Sequence of chain 1.A:
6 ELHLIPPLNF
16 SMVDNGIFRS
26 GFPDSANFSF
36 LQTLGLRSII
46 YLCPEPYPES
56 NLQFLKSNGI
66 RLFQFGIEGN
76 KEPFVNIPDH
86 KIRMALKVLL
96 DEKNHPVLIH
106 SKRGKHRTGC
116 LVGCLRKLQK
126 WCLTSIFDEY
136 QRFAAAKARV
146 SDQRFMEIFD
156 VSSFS

The protein below binds the small molecule below.
Small molecule (SMILES): O=P(O)(O)Oc1ccccc1

Binding-site contacts:
Ligand atom O15 contacts residue ARG112 of chain 1.A at 2.8 Å (salt-bridge).
Ligand atom P13 contacts residue HIS111 of chain 1.A at 3.6 Å.
Ligand atom O12 contacts residue GLY109 of chain 1.A at 4.3 Å.
Ligand atom C2 contacts residue ARG108 of chain 1.A at 3.8 Å.
Ligand atom C6 contacts residue ARG108 of chain 1.A at 3.9 Å.
Ligand atom C1 contacts residue HIS111 of chain 1.A at 3.3 Å.
Ligand atom O16 contacts residue SER106 of chain 1.A at 3.2 Å (h-bond).
Ligand atom C4 contacts residue ARG108 of chain 1.A at 3.8 Å.
Ligand atom C1 contacts residue ARG108 of chain 1.A at 3.8 Å.
Ligand atom C3 contacts residue ARG108 of chain 1.A at 3.9 Å.
Ligand atom C4 contacts residue HIS111 of chain 1.A at 4.4 Å.
Ligand atom C2 contacts residue HIS111 of chain 1.A at 4.3 Å.
Ligand atom O14 contacts residue ARG108 of chain 1.A at 4.1 Å.
Ligand atom O16 contacts residue GLY109 of chain 1.A at 4.0 Å.
Ligand atom O12 contacts residue HIS111 of chain 1.A at 3.4 Å (h-bond).
Ligand atom O14 contacts residue ARG112 of chain 1.A at 3.4 Å (salt-bridge).
Ligand atom O15 contacts residue HIS111 of chain 1.A at 3.4 Å.
Ligand atom O15 contacts residue SER106 of chain 1.A at 4.1 Å.
Ligand atom C5 contacts residue HIS111 of chain 1.A at 3.6 Å.
Ligand atom P13 contacts residue ARG108 of chain 1.A at 3.9 Å.
Ligand atom C4 contacts residue ARG112 of chain 1.A at 4.2 Å.
Ligand atom P13 contacts residue GLY109 of chain 1.A at 4.1 Å.
Ligand atom O14 contacts residue THR113 of chain 1.A at 3.9 Å.
Ligand atom O16 contacts residue ARG108 of chain 1.A at 2.9 Å (salt-bridge).
Ligand atom P13 contacts residue ARG112 of chain 1.A at 3.8 Å.
Ligand atom O12 contacts residue ARG108 of chain 1.A at 3.6 Å.
Ligand atom O16 contacts residue LYS107 of chain 1.A at 2.9 Å (salt-bridge).
Ligand atom P13 contacts residue LYS110 of chain 1.A at 4.0 Å.
Ligand atom C6 contacts residue HIS111 of chain 1.A at 3.1 Å.
Ligand atom O14 contacts residue GLY109 of chain 1.A at 3.3 Å (h-bond).
Ligand atom O14 contacts residue LYS110 of chain 1.A at 2.8 Å (salt-bridge).
Ligand atom C3 contacts residue LYS107 of chain 1.A at 4.2 Å.
Ligand atom C6 contacts residue LYS110 of chain 1.A at 4.1 Å.
Ligand atom P13 contacts residue SER106 of chain 1.A at 3.4 Å.
Ligand atom O16 contacts residue ARG112 of chain 1.A at 3.0 Å (salt-bridge).
Ligand atom P13 contacts residue LYS107 of chain 1.A at 4.2 Å.
Ligand atom O14 contacts residue SER106 of chain 1.A at 2.5 Å (h-bond).
Ligand atom C5 contacts residue ARG108 of chain 1.A at 3.7 Å.
Ligand atom O12 contacts residue LYS110 of chain 1.A at 3.8 Å.
Ligand atom O14 contacts residue HIS111 of chain 1.A at 2.9 Å (h-bond).